The protein below binds the small molecule below.
Small molecule (SMILES): CC(=O)N[C@@H]1[C@@H](O)[C@H](O)[C@@H](CO)O[C@H]1O

Sequence of chain 1.F:
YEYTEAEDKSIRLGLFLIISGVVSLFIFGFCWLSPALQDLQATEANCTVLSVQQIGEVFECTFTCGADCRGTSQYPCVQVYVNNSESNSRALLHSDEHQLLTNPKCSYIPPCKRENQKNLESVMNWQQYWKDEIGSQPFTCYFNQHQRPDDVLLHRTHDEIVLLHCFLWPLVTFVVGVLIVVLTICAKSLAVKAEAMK

Binding-site contacts:
Ligand atom O4 contacts residue ASN95 of chain 1.F at 3.1 Å (h-bond).
Ligand atom C3 contacts residue ASN90 of chain 1.F at 3.7 Å.
Ligand atom C2 contacts residue ASN90 of chain 1.F at 2.5 Å.
Ligand atom C6 contacts residue ASN95 of chain 1.F at 4.3 Å.
Ligand atom C4 contacts residue ASN90 of chain 1.F at 3.3 Å.
Ligand atom C3 contacts residue ASN95 of chain 1.F at 4.3 Å.
Ligand atom O6 contacts residue ASN95 of chain 1.F at 3.4 Å (h-bond).
Ligand atom C6 contacts residue ASN90 of chain 1.F at 3.3 Å.
Ligand atom C4 contacts residue ASN95 of chain 1.F at 3.3 Å.
Ligand atom O7 contacts residue ASN90 of chain 1.F at 3.6 Å.
Ligand atom O6 contacts residue SER96 of chain 1.F at 3.6 Å.
Ligand atom C7 contacts residue ASN90 of chain 1.F at 3.8 Å.
Ligand atom C5 contacts residue ASN95 of chain 1.F at 4.4 Å.
Ligand atom O6 contacts residue ARG97 of chain 1.F at 4.0 Å.
Ligand atom O3 contacts residue ASN95 of chain 1.F at 3.3 Å.
Ligand atom O7 contacts residue ASN91 of chain 1.F at 3.9 Å.
Ligand atom O6 contacts residue ASN90 of chain 1.F at 2.5 Å (h-bond).
Ligand atom O5 contacts residue ASN90 of chain 1.F at 2.4 Å (h-bond).
Ligand atom N2 contacts residue ASN90 of chain 1.F at 3.4 Å (h-bond).
Ligand atom O3 contacts residue ASN90 of chain 1.F at 4.4 Å.
Ligand atom C1 contacts residue ASN90 of chain 1.F at 1.4 Å.
Ligand atom C5 contacts residue ASN90 of chain 1.F at 3.3 Å.